Sequence of chain 1.C:
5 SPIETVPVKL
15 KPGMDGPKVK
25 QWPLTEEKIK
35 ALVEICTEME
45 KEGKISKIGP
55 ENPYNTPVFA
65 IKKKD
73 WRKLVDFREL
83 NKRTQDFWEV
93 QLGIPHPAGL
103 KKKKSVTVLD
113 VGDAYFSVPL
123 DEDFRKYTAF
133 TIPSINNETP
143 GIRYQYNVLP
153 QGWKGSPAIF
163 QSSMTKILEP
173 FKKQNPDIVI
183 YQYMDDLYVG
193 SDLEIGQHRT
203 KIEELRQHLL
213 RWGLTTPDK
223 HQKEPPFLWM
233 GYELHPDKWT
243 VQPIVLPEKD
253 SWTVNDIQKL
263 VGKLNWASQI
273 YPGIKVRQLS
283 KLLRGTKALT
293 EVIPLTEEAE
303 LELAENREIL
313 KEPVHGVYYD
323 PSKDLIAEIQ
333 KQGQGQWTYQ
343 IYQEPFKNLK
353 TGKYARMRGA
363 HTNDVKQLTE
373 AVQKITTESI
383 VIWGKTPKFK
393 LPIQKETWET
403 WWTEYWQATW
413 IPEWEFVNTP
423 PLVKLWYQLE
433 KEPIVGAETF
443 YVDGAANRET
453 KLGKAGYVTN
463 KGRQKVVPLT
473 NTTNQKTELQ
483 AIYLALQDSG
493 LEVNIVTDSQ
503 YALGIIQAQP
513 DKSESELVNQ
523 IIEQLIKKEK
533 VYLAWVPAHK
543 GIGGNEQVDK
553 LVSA

Binding-site contacts:
Ligand atom C04 contacts residue ASP500 of chain 1.C at 3.9 Å.
Ligand atom O01 contacts residue MG1 of chain 1.G at 2.3 Å.
Ligand atom O01 contacts residue GLU480 of chain 1.C at 3.5 Å (salt-bridge).
Ligand atom N08 contacts residue HIS541 of chain 1.C at 4.3 Å.
Ligand atom O05 contacts residue SER501 of chain 1.C at 4.0 Å.
Ligand atom O19 contacts residue LYS542 of chain 1.C at 3.9 Å.
Ligand atom O01 contacts residue MG1 of chain 1.F at 2.2 Å.
Ligand atom S18 contacts residue LYS542 of chain 1.C at 4.2 Å.
Ligand atom O28 contacts residue HIS541 of chain 1.C at 2.8 Å (h-bond).
Ligand atom C03 contacts residue MG1 of chain 1.F at 3.7 Å.
Ligand atom C26 contacts residue HIS541 of chain 1.C at 3.4 Å.
Ligand atom C11 contacts residue ALA540 of chain 1.C at 4.1 Å (hydrophobic).
Ligand atom C04 contacts residue GLU480 of chain 1.C at 4.0 Å.
Ligand atom C02 contacts residue ALA540 of chain 1.C at 4.1 Å (hydrophobic).
Ligand atom C27 contacts residue ASP551 of chain 1.C at 4.0 Å.
Ligand atom C02 contacts residue ASP500 of chain 1.C at 3.7 Å.
Ligand atom C16 contacts residue HIS541 of chain 1.C at 3.7 Å.
Ligand atom C02 contacts residue MG1 of chain 1.G at 3.0 Å.
Ligand atom O05 contacts residue ASP500 of chain 1.C at 3.1 Å (salt-bridge).
Ligand atom C11 contacts residue HIS541 of chain 1.C at 3.3 Å.
Ligand atom O28 contacts residue MG1 of chain 1.G at 2.4 Å.
Ligand atom O05 contacts residue GLU480 of chain 1.C at 3.0 Å (salt-bridge).
Ligand atom O06 contacts residue ASP500 of chain 1.C at 3.9 Å.
Ligand atom O21 contacts residue LYS542 of chain 1.C at 3.4 Å (salt-bridge).
Ligand atom C04 contacts residue MG1 of chain 1.F at 3.3 Å.
Ligand atom C12 contacts residue HIS541 of chain 1.C at 3.3 Å.
Ligand atom O28 contacts residue ASP551 of chain 1.C at 2.8 Å (salt-bridge).
Ligand atom C27 contacts residue MG1 of chain 1.G at 3.1 Å.
Ligand atom C27 contacts residue HIS541 of chain 1.C at 3.4 Å.
Ligand atom O06 contacts residue GLN502 of chain 1.C at 3.9 Å.
Ligand atom C15 contacts residue HIS541 of chain 1.C at 3.8 Å.
Ligand atom C02 contacts residue MG1 of chain 1.F at 3.2 Å.
Ligand atom C12 contacts residue ALA540 of chain 1.C at 3.6 Å (hydrophobic).
Ligand atom C03 contacts residue ASP500 of chain 1.C at 4.1 Å.
Ligand atom O05 contacts residue ASP445 of chain 1.C at 4.3 Å.
Ligand atom O01 contacts residue ASP500 of chain 1.C at 3.0 Å (salt-bridge).
Ligand atom C03 contacts residue ALA540 of chain 1.C at 4.0 Å (hydrophobic).
Ligand atom O01 contacts residue ASP445 of chain 1.C at 3.6 Å (salt-bridge).
Ligand atom O01 contacts residue ASP551 of chain 1.C at 4.2 Å.
Ligand atom O05 contacts residue MG1 of chain 1.F at 2.2 Å.

A small-molecule ligand and the protein it binds are described below.
Small molecule (SMILES): NS(=O)(=O)c1ccc(-c2ccc(Cn3cc(O)c(=O)c(C(=O)O)c3)cc2)cc1